A protein and the small-molecule ligand that binds it are described below.
Small molecule (SMILES): CC(=O)N[C@@H]1[C@@H](O)[C@H](O)[C@@H](CO)O[C@H]1O

Binding-site contacts:
Ligand atom C1 contacts residue ASN496 of chain 1.B at 1.5 Å.
Ligand atom N2 contacts residue ASN496 of chain 1.B at 3.2 Å (h-bond).
Ligand atom C5 contacts residue ASN496 of chain 1.B at 3.6 Å.
Ligand atom C8 contacts residue GLY474 of chain 1.B at 4.3 Å.
Ligand atom O5 contacts residue ASN496 of chain 1.B at 2.5 Å (h-bond).
Ligand atom C2 contacts residue ASN496 of chain 1.B at 2.7 Å.
Ligand atom O6 contacts residue ASN496 of chain 1.B at 3.7 Å.
Ligand atom C4 contacts residue ASN496 of chain 1.B at 4.4 Å.
Ligand atom O6 contacts residue GLU475 of chain 1.B at 3.8 Å.
Ligand atom C7 contacts residue ASN496 of chain 1.B at 4.2 Å.
Ligand atom C8 contacts residue ILE473 of chain 1.B at 4.1 Å (hydrophobic).
Ligand atom C3 contacts residue ASN496 of chain 1.B at 3.9 Å.
Ligand atom C6 contacts residue ASN496 of chain 1.B at 3.4 Å.

Sequence of chain 1.B:
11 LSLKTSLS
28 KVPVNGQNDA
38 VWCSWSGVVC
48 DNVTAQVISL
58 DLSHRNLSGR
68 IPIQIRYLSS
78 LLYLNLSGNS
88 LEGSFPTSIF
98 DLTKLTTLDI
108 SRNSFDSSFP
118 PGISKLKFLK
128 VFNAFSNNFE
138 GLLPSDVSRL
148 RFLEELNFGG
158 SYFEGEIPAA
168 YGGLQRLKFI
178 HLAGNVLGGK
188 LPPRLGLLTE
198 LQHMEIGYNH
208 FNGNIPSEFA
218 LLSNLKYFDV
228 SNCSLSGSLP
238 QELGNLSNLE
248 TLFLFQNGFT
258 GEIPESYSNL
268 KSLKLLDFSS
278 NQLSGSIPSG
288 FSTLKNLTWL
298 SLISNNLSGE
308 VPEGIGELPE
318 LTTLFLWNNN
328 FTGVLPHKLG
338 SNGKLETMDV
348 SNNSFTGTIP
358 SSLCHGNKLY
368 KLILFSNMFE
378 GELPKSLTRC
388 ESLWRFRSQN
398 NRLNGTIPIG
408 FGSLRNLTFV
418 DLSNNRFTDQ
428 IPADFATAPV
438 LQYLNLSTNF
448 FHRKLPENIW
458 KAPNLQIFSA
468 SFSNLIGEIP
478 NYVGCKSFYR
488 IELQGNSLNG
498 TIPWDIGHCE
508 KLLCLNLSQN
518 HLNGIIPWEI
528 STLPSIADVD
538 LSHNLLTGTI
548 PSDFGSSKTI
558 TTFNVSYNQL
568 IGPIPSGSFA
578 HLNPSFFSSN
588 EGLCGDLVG